A small-molecule ligand and the protein it binds are described below.
Small molecule (SMILES): CC(=O)N[C@H]1[C@H](O[C@H]2[C@H](O)[C@@H](NC(C)=O)CO[C@@H]2CO)O[C@H](CO)[C@@H](O[C@@H]2O[C@H](CO)[C@@H](O)[C@H](O)[C@@H]2O)[C@@H]1O

Sequence of chain 1.B:
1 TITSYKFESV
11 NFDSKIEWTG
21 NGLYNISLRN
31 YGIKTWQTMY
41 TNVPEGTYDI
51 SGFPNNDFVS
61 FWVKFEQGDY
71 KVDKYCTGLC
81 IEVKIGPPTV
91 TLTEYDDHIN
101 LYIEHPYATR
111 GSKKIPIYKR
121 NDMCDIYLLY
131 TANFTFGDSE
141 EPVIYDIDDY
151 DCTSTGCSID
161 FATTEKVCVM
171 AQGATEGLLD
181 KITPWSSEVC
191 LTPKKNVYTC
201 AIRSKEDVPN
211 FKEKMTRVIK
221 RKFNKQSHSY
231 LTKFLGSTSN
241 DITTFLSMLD

Binding-site contacts:
Ligand atom C8 contacts residue ASN25 of chain 1.B at 4.3 Å.
Ligand atom C8 contacts residue GLU66 of chain 1.B at 3.7 Å.
Ligand atom O7 contacts residue GLU66 of chain 1.B at 3.9 Å.
Ligand atom C3 contacts residue ASN25 of chain 1.B at 3.8 Å.
Ligand atom C7 contacts residue ASN25 of chain 1.B at 3.4 Å.
Ligand atom N2 contacts residue ASN42 of chain 1.B at 2.8 Å (h-bond).
Ligand atom C7 contacts residue ASN42 of chain 1.B at 3.5 Å.
Ligand atom C2 contacts residue ASN42 of chain 1.B at 3.8 Å.
Ligand atom C8 contacts residue ASN42 of chain 1.B at 3.4 Å.
Ligand atom O5 contacts residue ASN25 of chain 1.B at 2.4 Å (h-bond).
Ligand atom C4 contacts residue ASN25 of chain 1.B at 4.2 Å.
Ligand atom C8 contacts residue GLN67 of chain 1.B at 3.6 Å.
Ligand atom O7 contacts residue GLN67 of chain 1.B at 3.5 Å.
Ligand atom C2 contacts residue ASN25 of chain 1.B at 2.4 Å.
Ligand atom N2 contacts residue ASN25 of chain 1.B at 2.9 Å (h-bond).
Ligand atom C5 contacts residue ASN25 of chain 1.B at 3.7 Å.
Ligand atom O7 contacts residue GLY68 of chain 1.B at 2.8 Å (h-bond).
Ligand atom C3 contacts residue ASN42 of chain 1.B at 4.2 Å.
Ligand atom C1 contacts residue ASN42 of chain 1.B at 4.0 Å.
Ligand atom C7 contacts residue GLY68 of chain 1.B at 3.8 Å.
Ligand atom O7 contacts residue ASN25 of chain 1.B at 3.7 Å.
Ligand atom C1 contacts residue THR41 of chain 1.B at 4.5 Å.
Ligand atom C1 contacts residue ASN25 of chain 1.B at 1.4 Å.
Ligand atom C8 contacts residue GLY68 of chain 1.B at 4.2 Å.
Ligand atom C8 contacts residue TYR24 of chain 1.B at 4.0 Å (hydrophobic).
Ligand atom C7 contacts residue GLU66 of chain 1.B at 4.0 Å.
Ligand atom C8 contacts residue LEU23 of chain 1.B at 3.5 Å (hydrophobic).
Ligand atom C7 contacts residue GLN67 of chain 1.B at 4.0 Å.